Sequence of chain 1.A:
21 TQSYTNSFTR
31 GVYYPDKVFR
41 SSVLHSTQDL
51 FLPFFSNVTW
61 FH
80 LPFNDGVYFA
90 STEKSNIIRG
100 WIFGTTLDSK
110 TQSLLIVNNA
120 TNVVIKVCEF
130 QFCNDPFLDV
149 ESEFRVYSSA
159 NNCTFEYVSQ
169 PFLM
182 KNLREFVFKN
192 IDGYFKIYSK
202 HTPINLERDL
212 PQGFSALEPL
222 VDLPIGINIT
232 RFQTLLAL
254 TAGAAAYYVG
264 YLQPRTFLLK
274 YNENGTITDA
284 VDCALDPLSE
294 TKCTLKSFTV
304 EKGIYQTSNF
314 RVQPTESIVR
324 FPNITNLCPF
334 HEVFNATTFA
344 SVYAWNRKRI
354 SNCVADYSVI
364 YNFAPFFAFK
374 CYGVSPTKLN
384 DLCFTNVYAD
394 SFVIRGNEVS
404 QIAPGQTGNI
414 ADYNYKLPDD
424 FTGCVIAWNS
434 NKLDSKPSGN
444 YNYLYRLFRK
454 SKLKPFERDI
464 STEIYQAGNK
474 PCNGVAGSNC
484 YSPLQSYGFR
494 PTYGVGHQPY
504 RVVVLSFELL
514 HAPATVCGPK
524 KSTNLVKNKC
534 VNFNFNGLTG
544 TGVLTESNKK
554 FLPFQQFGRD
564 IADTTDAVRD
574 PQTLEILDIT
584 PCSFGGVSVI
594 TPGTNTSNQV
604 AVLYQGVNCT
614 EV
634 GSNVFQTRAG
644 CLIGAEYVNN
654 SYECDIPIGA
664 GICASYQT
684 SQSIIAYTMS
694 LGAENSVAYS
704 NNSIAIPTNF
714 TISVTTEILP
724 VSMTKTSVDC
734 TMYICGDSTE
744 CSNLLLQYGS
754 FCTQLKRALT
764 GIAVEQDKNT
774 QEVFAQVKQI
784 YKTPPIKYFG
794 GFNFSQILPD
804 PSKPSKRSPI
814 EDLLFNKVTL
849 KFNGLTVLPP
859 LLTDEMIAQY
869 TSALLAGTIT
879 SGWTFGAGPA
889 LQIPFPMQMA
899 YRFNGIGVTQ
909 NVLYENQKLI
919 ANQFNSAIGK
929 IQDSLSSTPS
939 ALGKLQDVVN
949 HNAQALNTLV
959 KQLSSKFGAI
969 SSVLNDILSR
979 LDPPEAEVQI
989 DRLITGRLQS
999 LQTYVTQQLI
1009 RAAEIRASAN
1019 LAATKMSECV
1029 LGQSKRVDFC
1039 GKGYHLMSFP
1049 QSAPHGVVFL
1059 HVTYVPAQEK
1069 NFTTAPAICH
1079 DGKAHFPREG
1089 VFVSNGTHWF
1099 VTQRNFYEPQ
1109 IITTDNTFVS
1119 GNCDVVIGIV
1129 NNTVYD

Binding-site contacts:
Ligand atom C4 contacts residue ASN611 of chain 1.A at 4.2 Å.
Ligand atom O5 contacts residue THR613 of chain 1.A at 4.0 Å.
Ligand atom C6 contacts residue THR613 of chain 1.A at 4.4 Å.
Ligand atom C8 contacts residue GLN639 of chain 1.A at 3.8 Å.
Ligand atom C1 contacts residue ASN611 of chain 1.A at 1.4 Å.
Ligand atom C3 contacts residue ASN611 of chain 1.A at 3.8 Å.
Ligand atom C5 contacts residue ASN611 of chain 1.A at 3.6 Å.
Ligand atom C2 contacts residue ASN611 of chain 1.A at 2.5 Å.
Ligand atom N2 contacts residue ASN611 of chain 1.A at 3.0 Å (h-bond).
Ligand atom O5 contacts residue ASN611 of chain 1.A at 2.3 Å (h-bond).
Ligand atom O7 contacts residue ASN611 of chain 1.A at 3.1 Å (h-bond).
Ligand atom C5 contacts residue THR613 of chain 1.A at 4.4 Å.
Ligand atom C1 contacts residue THR613 of chain 1.A at 4.5 Å.
Ligand atom C7 contacts residue GLN639 of chain 1.A at 4.5 Å.
Ligand atom C7 contacts residue ASN611 of chain 1.A at 3.3 Å.
Ligand atom C8 contacts residue ASN611 of chain 1.A at 4.5 Å.

A small-molecule ligand and the protein it binds are described below.
Small molecule (SMILES): CC(=O)N[C@@H]1[C@@H](O)[C@H](O)[C@@H](CO)O[C@H]1O